Sequence of chain 1.C:
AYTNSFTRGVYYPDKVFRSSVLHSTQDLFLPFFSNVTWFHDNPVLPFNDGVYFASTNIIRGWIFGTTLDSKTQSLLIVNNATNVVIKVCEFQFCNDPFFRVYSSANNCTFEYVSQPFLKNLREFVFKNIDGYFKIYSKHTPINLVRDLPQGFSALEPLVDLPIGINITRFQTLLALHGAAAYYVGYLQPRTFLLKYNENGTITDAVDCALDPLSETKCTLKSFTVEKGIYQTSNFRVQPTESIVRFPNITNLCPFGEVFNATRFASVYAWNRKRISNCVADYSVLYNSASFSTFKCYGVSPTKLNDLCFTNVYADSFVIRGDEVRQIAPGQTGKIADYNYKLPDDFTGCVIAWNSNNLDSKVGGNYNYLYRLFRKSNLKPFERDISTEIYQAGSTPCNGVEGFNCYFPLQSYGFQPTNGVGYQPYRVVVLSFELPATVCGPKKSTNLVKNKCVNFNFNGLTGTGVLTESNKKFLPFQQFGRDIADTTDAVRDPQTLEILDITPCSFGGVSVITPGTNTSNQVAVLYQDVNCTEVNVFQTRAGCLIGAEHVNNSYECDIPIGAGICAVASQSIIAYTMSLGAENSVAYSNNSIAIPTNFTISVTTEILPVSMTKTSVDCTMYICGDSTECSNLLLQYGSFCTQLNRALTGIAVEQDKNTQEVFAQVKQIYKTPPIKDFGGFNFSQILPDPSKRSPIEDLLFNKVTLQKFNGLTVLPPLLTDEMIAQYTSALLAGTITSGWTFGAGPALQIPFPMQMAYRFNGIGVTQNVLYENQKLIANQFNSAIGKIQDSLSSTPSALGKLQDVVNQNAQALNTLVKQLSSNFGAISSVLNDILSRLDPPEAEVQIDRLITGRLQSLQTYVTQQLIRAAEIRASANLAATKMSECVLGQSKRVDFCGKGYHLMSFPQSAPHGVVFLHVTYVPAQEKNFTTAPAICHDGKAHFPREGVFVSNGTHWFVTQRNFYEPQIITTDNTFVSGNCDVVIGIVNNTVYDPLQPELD

Sequence of chain 1.B:
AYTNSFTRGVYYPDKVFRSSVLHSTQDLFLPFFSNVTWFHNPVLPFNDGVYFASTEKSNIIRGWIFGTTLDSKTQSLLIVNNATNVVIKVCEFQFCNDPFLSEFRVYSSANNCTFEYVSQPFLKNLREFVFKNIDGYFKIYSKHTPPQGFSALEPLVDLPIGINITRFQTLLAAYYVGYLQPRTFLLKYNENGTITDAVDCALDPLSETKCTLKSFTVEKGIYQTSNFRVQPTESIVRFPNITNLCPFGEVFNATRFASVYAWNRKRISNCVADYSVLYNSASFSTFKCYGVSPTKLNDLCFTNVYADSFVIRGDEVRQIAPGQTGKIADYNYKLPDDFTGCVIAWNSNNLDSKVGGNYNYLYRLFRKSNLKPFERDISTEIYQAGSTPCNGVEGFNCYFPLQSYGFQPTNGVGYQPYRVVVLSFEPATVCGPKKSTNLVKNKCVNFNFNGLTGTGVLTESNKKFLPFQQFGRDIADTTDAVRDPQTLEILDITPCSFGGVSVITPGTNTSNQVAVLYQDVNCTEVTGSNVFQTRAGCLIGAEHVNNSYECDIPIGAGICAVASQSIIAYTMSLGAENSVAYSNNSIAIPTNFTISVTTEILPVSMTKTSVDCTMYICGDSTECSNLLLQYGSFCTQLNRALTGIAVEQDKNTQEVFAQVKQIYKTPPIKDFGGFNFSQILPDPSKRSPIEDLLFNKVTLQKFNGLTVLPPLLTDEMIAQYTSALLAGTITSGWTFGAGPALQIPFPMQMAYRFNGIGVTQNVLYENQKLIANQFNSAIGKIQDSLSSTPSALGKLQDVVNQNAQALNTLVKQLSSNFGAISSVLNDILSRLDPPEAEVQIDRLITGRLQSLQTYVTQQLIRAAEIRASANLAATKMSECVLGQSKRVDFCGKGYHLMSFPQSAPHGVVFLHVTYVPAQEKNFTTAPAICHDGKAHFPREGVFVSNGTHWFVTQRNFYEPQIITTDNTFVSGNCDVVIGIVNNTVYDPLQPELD

Binding-site contacts:
Ligand atom C7 contacts residue GLN895 of chain 1.C at 4.4 Å.
Ligand atom O7 contacts residue GLN895 of chain 1.C at 3.6 Å.
Ligand atom C8 contacts residue SER711 of chain 1.B at 4.3 Å.
Ligand atom O7 contacts residue SER711 of chain 1.B at 3.9 Å.
Ligand atom C1 contacts residue GLN895 of chain 1.C at 4.3 Å.
Ligand atom C2 contacts residue ASN1074 of chain 1.B at 2.5 Å.
Ligand atom N2 contacts residue ASN1074 of chain 1.B at 3.1 Å (h-bond).
Ligand atom C5 contacts residue ASN1074 of chain 1.B at 3.6 Å.
Ligand atom O6 contacts residue ASN1074 of chain 1.B at 4.5 Å.
Ligand atom O7 contacts residue ALA706 of chain 1.B at 3.4 Å.
Ligand atom C3 contacts residue ALA706 of chain 1.B at 4.4 Å (hydrophobic).
Ligand atom C2 contacts residue ALA706 of chain 1.B at 4.2 Å (hydrophobic).
Ligand atom O7 contacts residue ASN1074 of chain 1.B at 3.8 Å.
Ligand atom C7 contacts residue ASN1074 of chain 1.B at 3.7 Å.
Ligand atom O3 contacts residue ALA706 of chain 1.B at 3.7 Å.
Ligand atom C7 contacts residue ALA706 of chain 1.B at 4.3 Å (hydrophobic).
Ligand atom C3 contacts residue ASN1074 of chain 1.B at 3.8 Å.
Ligand atom C4 contacts residue ASN1074 of chain 1.B at 4.2 Å.
Ligand atom C2 contacts residue GLN895 of chain 1.C at 4.4 Å.
Ligand atom C1 contacts residue ASN1074 of chain 1.B at 1.4 Å.
Ligand atom O5 contacts residue ASN1074 of chain 1.B at 2.2 Å (h-bond).

This protein binds this small molecule.
Small molecule (SMILES): CC(=O)N[C@@H]1[C@@H](O)[C@H](O)[C@@H](CO)O[C@H]1O